Binding-site contacts:
Ligand atom N2 contacts residue ASN12 of chain 1.A at 2.8 Å (h-bond).
Ligand atom C8 contacts residue LEU10 of chain 1.A at 3.6 Å (hydrophobic).
Ligand atom C8 contacts residue ASN12 of chain 1.A at 4.4 Å.
Ligand atom C8 contacts residue PRO9 of chain 1.A at 3.9 Å (hydrophobic).
Ligand atom C5 contacts residue GLY278 of chain 1.A at 4.1 Å.
Ligand atom C4 contacts residue ASN12 of chain 1.A at 4.2 Å.
Ligand atom C1 contacts residue ASN12 of chain 1.A at 1.4 Å.
Ligand atom C8 contacts residue ASN279 of chain 1.A at 3.2 Å.
Ligand atom C3 contacts residue ASN12 of chain 1.A at 3.7 Å.
Ligand atom C5 contacts residue ASN12 of chain 1.A at 3.6 Å.
Ligand atom O5 contacts residue ASN12 of chain 1.A at 2.4 Å (h-bond).
Ligand atom C7 contacts residue LEU10 of chain 1.A at 4.4 Å (hydrophobic).
Ligand atom C7 contacts residue ASN12 of chain 1.A at 3.3 Å.
Ligand atom O7 contacts residue ASN12 of chain 1.A at 3.3 Å (h-bond).
Ligand atom N2 contacts residue LEU10 of chain 1.A at 4.3 Å.
Ligand atom C2 contacts residue ASN12 of chain 1.A at 2.3 Å.
Ligand atom C6 contacts residue GLY278 of chain 1.A at 4.2 Å.
Ligand atom C8 contacts residue GLY278 of chain 1.A at 4.1 Å.
Ligand atom O7 contacts residue GLY278 of chain 1.A at 4.4 Å.
Ligand atom C8 contacts residue CYS341 of chain 1.A at 4.1 Å (hydrophobic).

Sequence of chain 1.A:
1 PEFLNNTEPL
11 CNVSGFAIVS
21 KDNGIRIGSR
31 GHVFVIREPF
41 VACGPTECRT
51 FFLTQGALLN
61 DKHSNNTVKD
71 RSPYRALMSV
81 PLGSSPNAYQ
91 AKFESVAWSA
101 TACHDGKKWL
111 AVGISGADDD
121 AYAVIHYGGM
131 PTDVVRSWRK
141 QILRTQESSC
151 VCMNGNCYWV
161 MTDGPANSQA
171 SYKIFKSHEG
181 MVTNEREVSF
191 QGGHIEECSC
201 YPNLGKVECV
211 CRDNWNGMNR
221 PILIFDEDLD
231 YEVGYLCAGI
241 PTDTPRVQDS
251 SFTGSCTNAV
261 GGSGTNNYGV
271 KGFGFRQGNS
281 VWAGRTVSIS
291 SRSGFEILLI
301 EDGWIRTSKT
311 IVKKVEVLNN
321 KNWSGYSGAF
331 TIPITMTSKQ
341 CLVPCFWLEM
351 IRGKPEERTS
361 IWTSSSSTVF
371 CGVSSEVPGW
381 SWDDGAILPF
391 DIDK

This small molecule binds to this protein.
Small molecule (SMILES): CC(=O)N[C@H]1[C@H](O[C@H]2[C@H](O)[C@@H](NC(C)=O)CO[C@@H]2CO)O[C@H](CO)[C@@H](O)[C@@H]1O